The protein below binds the small molecule below.
Small molecule (SMILES): CC[C@H](C)[C@H](NC(=O)[C@@H](NC(=O)[C@H](CS)NC(C)=O)C(C)C)C(=O)N[C@@H](CC[Se]C)C(=O)O

Sequence of chain 1.B:
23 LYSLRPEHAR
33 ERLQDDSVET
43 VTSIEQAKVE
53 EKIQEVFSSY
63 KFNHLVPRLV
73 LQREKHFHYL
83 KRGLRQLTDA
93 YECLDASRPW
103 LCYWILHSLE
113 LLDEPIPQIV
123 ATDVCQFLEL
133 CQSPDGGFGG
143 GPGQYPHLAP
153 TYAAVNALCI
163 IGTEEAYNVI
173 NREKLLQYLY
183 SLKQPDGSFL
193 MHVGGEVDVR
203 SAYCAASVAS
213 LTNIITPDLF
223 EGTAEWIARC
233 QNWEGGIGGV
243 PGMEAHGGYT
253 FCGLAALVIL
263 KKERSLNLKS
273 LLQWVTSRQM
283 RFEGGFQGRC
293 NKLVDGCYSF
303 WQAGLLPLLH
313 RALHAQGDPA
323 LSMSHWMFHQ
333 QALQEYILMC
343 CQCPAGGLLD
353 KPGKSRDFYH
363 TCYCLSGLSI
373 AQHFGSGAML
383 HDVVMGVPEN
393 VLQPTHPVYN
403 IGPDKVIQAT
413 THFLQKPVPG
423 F

Binding-site contacts:
Ligand atom SE contacts residue ALA151 of chain 1.B at 3.8 Å.
Ligand atom CG contacts residue HIS149 of chain 1.B at 3.8 Å.
Ligand atom SG contacts residue ZN1 of chain 1.E at 2.5 Å.
Ligand atom O contacts residue HFP1 of chain 1.F at 3.9 Å.
Ligand atom C contacts residue TYR122 of chain 1.A at 3.9 Å (hydrophobic).
Ligand atom CG1 contacts residue LYS120 of chain 1.A at 3.6 Å.
Ligand atom CB contacts residue ZN1 of chain 1.E at 3.8 Å.
Ligand atom CB contacts residue LYS120 of chain 1.A at 3.7 Å.
Ligand atom CA contacts residue TYR122 of chain 1.A at 4.0 Å (hydrophobic).
Ligand atom SE contacts residue SER99 of chain 1.B at 3.6 Å.
Ligand atom CG2 contacts residue TYR361 of chain 1.B at 3.7 Å (hydrophobic).
Ligand atom N contacts residue ARG202 of chain 1.B at 4.0 Å.
Ligand atom SG contacts residue CYS299 of chain 1.B at 3.9 Å.
Ligand atom N contacts residue TYR122 of chain 1.A at 3.7 Å.
Ligand atom CB contacts residue HFP1 of chain 1.F at 3.8 Å.
Ligand atom SG contacts residue HIS362 of chain 1.B at 3.5 Å (h-bond).
Ligand atom CG2 contacts residue HFP1 of chain 1.F at 3.3 Å.
Ligand atom CD1 contacts residue TRP106 of chain 1.B at 4.0 Å (hydrophobic).
Ligand atom CB contacts residue ARG202 of chain 1.B at 4.0 Å.
Ligand atom CG1 contacts residue TYR122 of chain 1.A at 4.0 Å (hydrophobic).
Ligand atom CG contacts residue ALA151 of chain 1.B at 3.7 Å (hydrophobic).
Ligand atom CE contacts residue ALA98 of chain 1.B at 3.1 Å (hydrophobic).
Ligand atom CA contacts residue ARG202 of chain 1.B at 3.4 Å.
Ligand atom SE contacts residue TRP102 of chain 1.B at 3.4 Å.
Ligand atom O contacts residue ARG202 of chain 1.B at 2.9 Å (salt-bridge).
Ligand atom OXT contacts residue TYR122 of chain 1.A at 3.7 Å.
Ligand atom CE contacts residue TYR87 of chain 1.A at 3.7 Å (hydrophobic).
Ligand atom SE contacts residue PRO152 of chain 1.B at 4.0 Å.
Ligand atom CB contacts residue ALA151 of chain 1.B at 4.0 Å (hydrophobic).
Ligand atom O contacts residue TYR122 of chain 1.A at 3.8 Å.
Ligand atom O contacts residue TYR122 of chain 1.A at 3.5 Å.
Ligand atom CE contacts residue PRO152 of chain 1.B at 3.2 Å (hydrophobic).
Ligand atom CD1 contacts residue TRP102 of chain 1.B at 3.8 Å (hydrophobic).
Ligand atom SG contacts residue ASP297 of chain 1.B at 3.1 Å (salt-bridge).
Ligand atom C contacts residue TYR122 of chain 1.A at 3.7 Å (hydrophobic).
Ligand atom O contacts residue HFP1 of chain 1.F at 3.6 Å.
Ligand atom CD1 contacts residue TYR361 of chain 1.B at 3.8 Å (hydrophobic).
Ligand atom CB contacts residue TYR361 of chain 1.B at 3.6 Å (hydrophobic).
Ligand atom O contacts residue GLN123 of chain 1.A at 2.9 Å (h-bond).
Ligand atom C contacts residue ARG202 of chain 1.B at 3.8 Å.

Sequence of chain 1.A:
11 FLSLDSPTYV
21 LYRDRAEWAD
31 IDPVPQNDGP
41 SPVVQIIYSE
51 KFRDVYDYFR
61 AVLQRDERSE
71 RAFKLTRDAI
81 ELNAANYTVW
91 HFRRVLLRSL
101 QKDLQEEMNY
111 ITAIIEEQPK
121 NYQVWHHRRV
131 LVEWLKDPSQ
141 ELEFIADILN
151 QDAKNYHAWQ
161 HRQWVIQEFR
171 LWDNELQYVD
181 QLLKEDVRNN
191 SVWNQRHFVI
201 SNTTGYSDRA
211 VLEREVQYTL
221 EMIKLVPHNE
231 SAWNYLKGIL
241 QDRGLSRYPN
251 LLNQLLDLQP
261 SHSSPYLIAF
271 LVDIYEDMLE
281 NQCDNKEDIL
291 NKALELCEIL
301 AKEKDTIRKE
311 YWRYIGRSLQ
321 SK